Binding-site contacts:
Ligand atom C3 contacts residue ASN616 of chain 1.B at 3.8 Å.
Ligand atom C6 contacts residue THR618 of chain 1.B at 3.7 Å.
Ligand atom C1 contacts residue THR618 of chain 1.B at 3.9 Å.
Ligand atom C7 contacts residue ASN616 of chain 1.B at 4.1 Å.
Ligand atom C1 contacts residue ASN616 of chain 1.B at 1.4 Å.
Ligand atom C4 contacts residue ASN616 of chain 1.B at 4.2 Å.
Ligand atom O5 contacts residue ASN616 of chain 1.B at 2.4 Å (h-bond).
Ligand atom C5 contacts residue ASN616 of chain 1.B at 3.6 Å.
Ligand atom N2 contacts residue ASN616 of chain 1.B at 3.0 Å (h-bond).
Ligand atom O5 contacts residue THR618 of chain 1.B at 3.2 Å.
Ligand atom C5 contacts residue THR618 of chain 1.B at 3.7 Å.
Ligand atom C8 contacts residue ASN616 of chain 1.B at 4.5 Å.
Ligand atom C2 contacts residue ASN616 of chain 1.B at 2.5 Å.

Sequence of chain 1.B:
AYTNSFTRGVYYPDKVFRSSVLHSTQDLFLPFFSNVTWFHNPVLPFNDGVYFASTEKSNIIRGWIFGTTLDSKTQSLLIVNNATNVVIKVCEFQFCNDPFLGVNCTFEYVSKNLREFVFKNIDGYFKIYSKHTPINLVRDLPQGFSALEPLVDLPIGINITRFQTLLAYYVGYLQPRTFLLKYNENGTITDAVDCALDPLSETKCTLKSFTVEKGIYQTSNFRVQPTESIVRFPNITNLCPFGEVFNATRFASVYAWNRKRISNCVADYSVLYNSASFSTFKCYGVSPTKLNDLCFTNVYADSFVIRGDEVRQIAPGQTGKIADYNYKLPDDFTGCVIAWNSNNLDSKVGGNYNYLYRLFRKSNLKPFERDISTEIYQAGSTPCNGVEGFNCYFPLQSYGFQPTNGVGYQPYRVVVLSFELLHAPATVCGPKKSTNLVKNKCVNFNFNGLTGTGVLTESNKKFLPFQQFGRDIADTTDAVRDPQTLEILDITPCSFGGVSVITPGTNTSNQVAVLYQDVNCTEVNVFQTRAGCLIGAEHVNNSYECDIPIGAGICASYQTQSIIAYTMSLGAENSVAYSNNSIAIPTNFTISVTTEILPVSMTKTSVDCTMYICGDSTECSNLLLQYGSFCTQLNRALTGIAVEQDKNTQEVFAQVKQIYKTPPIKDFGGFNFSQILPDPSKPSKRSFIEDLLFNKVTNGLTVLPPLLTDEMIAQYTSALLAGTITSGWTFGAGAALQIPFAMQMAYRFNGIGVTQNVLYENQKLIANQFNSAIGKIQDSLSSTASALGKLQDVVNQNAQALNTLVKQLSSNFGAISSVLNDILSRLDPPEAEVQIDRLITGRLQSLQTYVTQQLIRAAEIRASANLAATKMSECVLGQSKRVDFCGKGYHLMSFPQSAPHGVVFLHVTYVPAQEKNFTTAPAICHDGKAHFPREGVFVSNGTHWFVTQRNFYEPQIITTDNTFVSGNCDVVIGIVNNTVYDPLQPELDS

The small molecule below binds the protein below.
Small molecule (SMILES): CC(=O)N[C@@H]1[C@@H](O)[C@H](O)[C@@H](CO)O[C@H]1O